Sequence of chain 1.D:
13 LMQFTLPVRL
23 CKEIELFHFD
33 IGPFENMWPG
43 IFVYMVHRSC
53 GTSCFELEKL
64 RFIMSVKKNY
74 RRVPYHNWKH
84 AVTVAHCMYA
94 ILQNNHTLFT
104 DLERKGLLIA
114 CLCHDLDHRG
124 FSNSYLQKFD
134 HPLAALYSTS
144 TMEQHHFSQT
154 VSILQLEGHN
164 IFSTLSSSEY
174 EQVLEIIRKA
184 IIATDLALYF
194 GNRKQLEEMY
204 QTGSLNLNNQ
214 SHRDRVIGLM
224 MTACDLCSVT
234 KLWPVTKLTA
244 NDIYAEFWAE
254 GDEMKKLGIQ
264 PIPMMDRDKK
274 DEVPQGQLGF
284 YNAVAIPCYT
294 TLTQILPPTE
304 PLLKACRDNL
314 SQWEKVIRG

The protein below binds the small molecule below.
Small molecule (SMILES): Clc1nc(N2CCOCC2)c2ccccc2n1

Binding-site contacts:
Ligand atom C14 contacts residue PHE250 of chain 1.D at 4.2 Å (hydrophobic).
Ligand atom N8 contacts residue PHE250 of chain 1.D at 3.7 Å.
Ligand atom C9 contacts residue PHE250 of chain 1.D at 4.0 Å (hydrophobic).
Ligand atom C4 contacts residue ILE246 of chain 1.D at 3.6 Å (hydrophobic).
Ligand atom C3 contacts residue TYR78 of chain 1.D at 4.1 Å (hydrophobic).
Ligand atom C5 contacts residue GLN280 of chain 1.D at 4.1 Å.
Ligand atom C7 contacts residue PHE283 of chain 1.D at 3.6 Å (hydrophobic).
Ligand atom C5 contacts residue ILE246 of chain 1.D at 3.9 Å (hydrophobic).
Ligand atom C16 contacts residue HIS79 of chain 1.D at 3.9 Å.
Ligand atom C4 contacts residue SER231 of chain 1.D at 4.1 Å.
Ligand atom N10 contacts residue PHE283 of chain 1.D at 3.5 Å.
Ligand atom N10 contacts residue GLN280 of chain 1.D at 3.1 Å (h-bond).
Ligand atom C2 contacts residue ILE246 of chain 1.D at 3.5 Å (hydrophobic).
Ligand atom C9 contacts residue PHE283 of chain 1.D at 3.7 Å (hydrophobic).
Ligand atom C6 contacts residue PHE283 of chain 1.D at 3.7 Å (hydrophobic).
Ligand atom N12 contacts residue PHE283 of chain 1.D at 4.2 Å.
Ligand atom C6 contacts residue ILE246 of chain 1.D at 4.1 Å (hydrophobic).
Ligand atom C2 contacts residue SER231 of chain 1.D at 3.3 Å.
Ligand atom C5 contacts residue PHE283 of chain 1.D at 3.5 Å (hydrophobic).
Ligand atom CL11 contacts residue PHE283 of chain 1.D at 3.6 Å.
Ligand atom C1 contacts residue ILE246 of chain 1.D at 3.3 Å (hydrophobic).
Ligand atom C4 contacts residue PHE283 of chain 1.D at 3.9 Å (hydrophobic).
Ligand atom C13 contacts residue LEU189 of chain 1.D at 3.8 Å (hydrophobic).
Ligand atom C3 contacts residue ILE246 of chain 1.D at 3.8 Å (hydrophobic).
Ligand atom C13 contacts residue PHE283 of chain 1.D at 4.1 Å (hydrophobic).
Ligand atom C3 contacts residue LEU229 of chain 1.D at 3.9 Å (hydrophobic).
Ligand atom C4 contacts residue GLN280 of chain 1.D at 4.1 Å.
Ligand atom CL11 contacts residue MET267 of chain 1.D at 3.5 Å.
Ligand atom C1 contacts residue VAL232 of chain 1.D at 3.5 Å (hydrophobic).
Ligand atom C1 contacts residue LEU229 of chain 1.D at 4.3 Å (hydrophobic).
Ligand atom N8 contacts residue PHE283 of chain 1.D at 3.6 Å.
Ligand atom C4 contacts residue VAL232 of chain 1.D at 3.8 Å (hydrophobic).
Ligand atom C1 contacts residue SER231 of chain 1.D at 3.0 Å.
Ligand atom N12 contacts residue LEU229 of chain 1.D at 4.2 Å.
Ligand atom CL11 contacts residue PHE250 of chain 1.D at 3.7 Å.
Ligand atom C2 contacts residue LEU229 of chain 1.D at 3.9 Å (hydrophobic).
Ligand atom C2 contacts residue TYR78 of chain 1.D at 3.9 Å (hydrophobic).
Ligand atom CL11 contacts residue TYR247 of chain 1.D at 4.1 Å.
Ligand atom C9 contacts residue GLN280 of chain 1.D at 3.8 Å.
Ligand atom CL11 contacts residue GLN280 of chain 1.D at 3.7 Å.